A protein and the small-molecule ligand that binds it are described below.
Small molecule (SMILES): OC[C@H]1O[C@H](O)[C@H](F)[C@@H](O)[C@@H]1O

Sequence of chain 1.A:
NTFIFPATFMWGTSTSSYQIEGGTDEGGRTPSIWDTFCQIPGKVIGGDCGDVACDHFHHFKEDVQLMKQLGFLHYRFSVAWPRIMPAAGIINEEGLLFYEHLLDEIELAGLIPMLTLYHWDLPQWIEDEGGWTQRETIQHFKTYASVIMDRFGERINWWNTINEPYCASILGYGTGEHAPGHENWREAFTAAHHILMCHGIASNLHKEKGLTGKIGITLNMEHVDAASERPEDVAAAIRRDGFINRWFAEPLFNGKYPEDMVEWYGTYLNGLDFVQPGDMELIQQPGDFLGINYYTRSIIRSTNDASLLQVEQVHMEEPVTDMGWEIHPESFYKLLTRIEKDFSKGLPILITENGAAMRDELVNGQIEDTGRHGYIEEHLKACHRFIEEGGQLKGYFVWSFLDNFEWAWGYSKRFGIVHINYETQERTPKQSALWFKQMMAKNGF

Binding-site contacts:
Ligand atom C2 contacts residue GLU173 of chain 1.A at 3.4 Å.
Ligand atom C1 contacts residue TYR304 of chain 1.A at 3.4 Å (hydrophobic).
Ligand atom O4 contacts residue TRP408 of chain 1.A at 3.1 Å.
Ligand atom C6 contacts residue PHE424 of chain 1.A at 3.7 Å (hydrophobic).
Ligand atom C5 contacts residue GLU362 of chain 1.A at 2.6 Å.
Ligand atom C6 contacts residue TYR304 of chain 1.A at 3.5 Å (hydrophobic).
Ligand atom C1 contacts residue GLU362 of chain 1.A at 1.4 Å.
Ligand atom O6 contacts residue TRP334 of chain 1.A at 3.7 Å.
Ligand atom C1 contacts residue GLU173 of chain 1.A at 3.3 Å.
Ligand atom C2 contacts residue GLU362 of chain 1.A at 2.1 Å.
Ligand atom C6 contacts residue GLU362 of chain 1.A at 4.1 Å.
Ligand atom C4 contacts residue GLN28 of chain 1.A at 4.0 Å.
Ligand atom O3 contacts residue GLN28 of chain 1.A at 2.8 Å (h-bond).
Ligand atom O4 contacts residue GLN28 of chain 1.A at 2.9 Å (h-bond).
Ligand atom O4 contacts residue TRP416 of chain 1.A at 3.7 Å.
Ligand atom C6 contacts residue GLU415 of chain 1.A at 3.1 Å.
Ligand atom O6 contacts residue GLU415 of chain 1.A at 2.4 Å (salt-bridge).
Ligand atom F2 contacts residue GLU173 of chain 1.A at 3.3 Å.
Ligand atom C4 contacts residue GLU362 of chain 1.A at 3.1 Å.
Ligand atom O4 contacts residue GLU415 of chain 1.A at 2.7 Å (salt-bridge).
Ligand atom C3 contacts residue GLN28 of chain 1.A at 3.9 Å.
Ligand atom F2 contacts residue HIS128 of chain 1.A at 3.4 Å.
Ligand atom F2 contacts residue GLU362 of chain 1.A at 2.7 Å.
Ligand atom C3 contacts residue TRP416 of chain 1.A at 4.0 Å (hydrophobic).
Ligand atom O5 contacts residue TYR304 of chain 1.A at 3.1 Å (h-bond).
Ligand atom C4 contacts residue TRP408 of chain 1.A at 3.9 Å (hydrophobic).
Ligand atom C1 contacts residue ASN302 of chain 1.A at 3.9 Å.
Ligand atom C3 contacts residue TRP408 of chain 1.A at 3.7 Å (hydrophobic).
Ligand atom O3 contacts residue HIS128 of chain 1.A at 3.1 Å.
Ligand atom C4 contacts residue TRP416 of chain 1.A at 3.8 Å (hydrophobic).
Ligand atom C4 contacts residue GLU415 of chain 1.A at 3.7 Å.
Ligand atom O3 contacts residue TRP408 of chain 1.A at 3.8 Å.
Ligand atom F2 contacts residue ASN172 of chain 1.A at 3.3 Å.
Ligand atom C5 contacts residue TRP408 of chain 1.A at 4.0 Å (hydrophobic).
Ligand atom O3 contacts residue GLU362 of chain 1.A at 3.8 Å.
Ligand atom O3 contacts residue TRP416 of chain 1.A at 3.2 Å (h-bond).
Ligand atom O5 contacts residue GLU362 of chain 1.A at 2.4 Å (salt-bridge).
Ligand atom C5 contacts residue TYR304 of chain 1.A at 3.1 Å (hydrophobic).
Ligand atom F2 contacts residue ASN302 of chain 1.A at 3.4 Å.
Ligand atom C3 contacts residue GLU362 of chain 1.A at 2.5 Å.